Binding-site contacts:
Ligand atom C3 contacts residue ASN185 of chain 1.A at 3.8 Å.
Ligand atom C1 contacts residue ASN185 of chain 1.A at 1.4 Å.
Ligand atom N2 contacts residue ASN185 of chain 1.A at 3.0 Å (h-bond).
Ligand atom C2 contacts residue ASN185 of chain 1.A at 2.5 Å.
Ligand atom C5 contacts residue ASN185 of chain 1.A at 3.7 Å.
Ligand atom O5 contacts residue ASN185 of chain 1.A at 2.4 Å (h-bond).
Ligand atom C7 contacts residue ASN185 of chain 1.A at 4.2 Å.
Ligand atom O6 contacts residue GLU167 of chain 1.A at 4.0 Å.
Ligand atom C4 contacts residue ASN185 of chain 1.A at 4.3 Å.

Sequence of chain 1.A:
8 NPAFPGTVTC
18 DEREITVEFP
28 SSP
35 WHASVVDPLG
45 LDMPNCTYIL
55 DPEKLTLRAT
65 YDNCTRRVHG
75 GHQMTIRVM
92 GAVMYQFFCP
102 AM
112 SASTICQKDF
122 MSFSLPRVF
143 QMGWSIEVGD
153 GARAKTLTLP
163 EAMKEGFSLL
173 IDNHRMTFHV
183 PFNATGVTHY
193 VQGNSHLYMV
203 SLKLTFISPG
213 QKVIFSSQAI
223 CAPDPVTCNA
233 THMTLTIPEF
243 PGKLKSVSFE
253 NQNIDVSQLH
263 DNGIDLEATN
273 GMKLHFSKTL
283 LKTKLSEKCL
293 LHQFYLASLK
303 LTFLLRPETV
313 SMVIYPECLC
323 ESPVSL

This small molecule binds to this protein.
Small molecule (SMILES): CC(=O)N[C@@H]1[C@@H](O)[C@H](O)[C@@H](CO)O[C@H]1O